Sequence of chain 2.A:
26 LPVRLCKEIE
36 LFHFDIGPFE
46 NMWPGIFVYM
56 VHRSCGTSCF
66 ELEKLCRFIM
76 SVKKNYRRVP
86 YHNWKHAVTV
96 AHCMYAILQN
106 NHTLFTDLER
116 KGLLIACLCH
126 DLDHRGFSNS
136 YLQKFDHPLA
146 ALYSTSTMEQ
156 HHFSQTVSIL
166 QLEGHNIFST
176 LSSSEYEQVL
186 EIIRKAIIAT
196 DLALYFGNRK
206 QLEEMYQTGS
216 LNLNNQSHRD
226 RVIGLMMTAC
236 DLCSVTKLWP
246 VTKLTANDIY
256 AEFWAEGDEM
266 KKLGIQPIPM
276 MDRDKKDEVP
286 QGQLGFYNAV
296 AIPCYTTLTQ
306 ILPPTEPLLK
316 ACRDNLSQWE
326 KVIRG

Binding-site contacts:
Ligand atom C07 contacts residue GLU283 of chain 2.A at 3.6 Å.
Ligand atom N18 contacts residue GLN288 of chain 2.A at 3.4 Å (h-bond).
Ligand atom C07 contacts residue LYS280 of chain 2.A at 3.6 Å.
Ligand atom C20 contacts residue SER239 of chain 2.A at 3.3 Å.
Ligand atom C15 contacts residue PHE258 of chain 2.A at 3.8 Å (hydrophobic).
Ligand atom C03 contacts residue TYR255 of chain 2.A at 3.8 Å (hydrophobic).
Ligand atom O01 contacts residue PHE291 of chain 2.A at 3.9 Å.
Ligand atom N04 contacts residue GLY287 of chain 2.A at 3.8 Å.
Ligand atom C03 contacts residue GLY287 of chain 2.A at 3.6 Å.
Ligand atom C13 contacts residue MET275 of chain 2.A at 3.6 Å (hydrophobic).
Ligand atom C08 contacts residue PRO274 of chain 2.A at 3.6 Å (hydrophobic).
Ligand atom C14 contacts residue TYR255 of chain 2.A at 3.8 Å (hydrophobic).
Ligand atom N04 contacts residue TYR255 of chain 2.A at 2.8 Å (h-bond).
Ligand atom N11 contacts residue GLY287 of chain 2.A at 3.5 Å.
Ligand atom C02 contacts residue GLY287 of chain 2.A at 3.4 Å.
Ligand atom C17 contacts residue ILE254 of chain 2.A at 3.7 Å (hydrophobic).
Ligand atom C10 contacts residue MET275 of chain 2.A at 3.7 Å (hydrophobic).
Ligand atom C05 contacts residue GLY287 of chain 2.A at 3.8 Å.
Ligand atom C20 contacts residue ILE254 of chain 2.A at 3.8 Å (hydrophobic).
Ligand atom C29 contacts residue PHE291 of chain 2.A at 3.6 Å (hydrophobic).
Ligand atom C05 contacts residue TYR255 of chain 2.A at 3.7 Å (hydrophobic).
Ligand atom C20 contacts residue VAL240 of chain 2.A at 3.6 Å (hydrophobic).
Ligand atom C25 contacts residue HIS87 of chain 2.A at 3.7 Å.
Ligand atom N18 contacts residue ILE254 of chain 2.A at 3.6 Å.
Ligand atom C07 contacts residue VAL284 of chain 2.A at 3.8 Å (hydrophobic).
Ligand atom C30 contacts residue PHE291 of chain 2.A at 3.4 Å (hydrophobic).
Ligand atom C10 contacts residue GLY287 of chain 2.A at 3.7 Å.
Ligand atom C14 contacts residue PHE258 of chain 2.A at 3.3 Å (hydrophobic).
Ligand atom C14 contacts residue GLN288 of chain 2.A at 3.8 Å.
Ligand atom C19 contacts residue GLN288 of chain 2.A at 3.7 Å.
Ligand atom C09 contacts residue MET275 of chain 2.A at 3.7 Å (hydrophobic).
Ligand atom C06 contacts residue VAL284 of chain 2.A at 3.7 Å (hydrophobic).
Ligand atom O01 contacts residue GLY287 of chain 2.A at 3.0 Å (h-bond).
Ligand atom C07 contacts residue PRO274 of chain 2.A at 3.7 Å (hydrophobic).
Ligand atom C03 contacts residue MET275 of chain 2.A at 3.8 Å (hydrophobic).
Ligand atom O16 contacts residue ILE254 of chain 2.A at 3.4 Å.
Ligand atom C08 contacts residue GLU283 of chain 2.A at 3.6 Å.
Ligand atom C05 contacts residue MET275 of chain 2.A at 3.8 Å (hydrophobic).
Ligand atom C13 contacts residue TYR255 of chain 2.A at 3.2 Å (hydrophobic).
Ligand atom C19 contacts residue ILE254 of chain 2.A at 3.6 Å (hydrophobic).

This small molecule binds to this protein.
Small molecule (SMILES): O=C(c1ccc(Oc2ncccc2C2CCOCC2)cc1)c1nc2ccccc2[nH]1